Binding-site contacts:
Ligand atom N9 contacts residue LYS102 of chain 1.A at 3.8 Å.
Ligand atom C22 contacts residue TRP229 of chain 1.A at 3.4 Å (hydrophobic).
Ligand atom C27 contacts residue TYR318 of chain 1.A at 3.5 Å (hydrophobic).
Ligand atom C23 contacts residue TYR188 of chain 1.A at 3.5 Å (hydrophobic).
Ligand atom N24 contacts residue VAL108 of chain 1.A at 3.8 Å.
Ligand atom C21 contacts residue LEU100 of chain 1.A at 3.8 Å (hydrophobic).
Ligand atom C3 contacts residue HIS235 of chain 1.A at 3.6 Å.
Ligand atom C12 contacts residue LYS101 of chain 1.A at 3.9 Å.
Ligand atom C15 contacts residue LEU100 of chain 1.A at 3.5 Å (hydrophobic).
Ligand atom C23 contacts residue TRP229 of chain 1.A at 3.7 Å (hydrophobic).
Ligand atom C18 contacts residue TYR188 of chain 1.A at 3.5 Å (hydrophobic).
Ligand atom N24 contacts residue TRP229 of chain 1.A at 3.6 Å.
Ligand atom N9 contacts residue PRO236 of chain 1.A at 3.7 Å.
Ligand atom N24 contacts residue TYR188 of chain 1.A at 3.8 Å.
Ligand atom C2 contacts residue HIS235 of chain 1.A at 3.3 Å.
Ligand atom N4 contacts residue PRO236 of chain 1.A at 3.3 Å.
Ligand atom N8 contacts residue LYS103 of chain 1.A at 2.4 Å (salt-bridge).
Ligand atom C6 contacts residue PRO236 of chain 1.A at 3.2 Å (hydrophobic).
Ligand atom C11 contacts residue VAL106 of chain 1.A at 3.8 Å (hydrophobic).
Ligand atom C3 contacts residue PHE227 of chain 1.A at 3.6 Å (hydrophobic).
Ligand atom C1 contacts residue HIS235 of chain 1.A at 3.9 Å.
Ligand atom C14 contacts residue LEU100 of chain 1.A at 3.7 Å (hydrophobic).
Ligand atom C27 contacts residue LYS101 of chain 1.A at 3.6 Å.
Ligand atom N8 contacts residue PRO236 of chain 1.A at 3.2 Å (h-bond).
Ligand atom C6 contacts residue LYS103 of chain 1.A at 3.6 Å.
Ligand atom C19 contacts residue TYR188 of chain 1.A at 3.5 Å (hydrophobic).
Ligand atom C6 contacts residue VAL106 of chain 1.A at 3.9 Å (hydrophobic).
Ligand atom C20 contacts residue TYR188 of chain 1.A at 3.5 Å (hydrophobic).
Ligand atom N5 contacts residue PRO236 of chain 1.A at 3.4 Å.
Ligand atom C12 contacts residue VAL106 of chain 1.A at 3.7 Å (hydrophobic).
Ligand atom O25 contacts residue TYR188 of chain 1.A at 3.5 Å.
Ligand atom C17 contacts residue TYR188 of chain 1.A at 3.4 Å (hydrophobic).
Ligand atom N24 contacts residue PHE227 of chain 1.A at 3.5 Å.
Ligand atom C3 contacts residue PRO236 of chain 1.A at 3.6 Å (hydrophobic).
Ligand atom C23 contacts residue PHE227 of chain 1.A at 3.9 Å (hydrophobic).
Ligand atom C21 contacts residue TYR188 of chain 1.A at 3.6 Å (hydrophobic).
Ligand atom C1 contacts residue PRO236 of chain 1.A at 3.7 Å (hydrophobic).
Ligand atom C16 contacts residue TYR188 of chain 1.A at 3.4 Å (hydrophobic).
Ligand atom N9 contacts residue LYS103 of chain 1.A at 3.0 Å (salt-bridge).
Ligand atom C17 contacts residue TRP229 of chain 1.A at 3.5 Å (hydrophobic).

Sequence of chain 1.A:
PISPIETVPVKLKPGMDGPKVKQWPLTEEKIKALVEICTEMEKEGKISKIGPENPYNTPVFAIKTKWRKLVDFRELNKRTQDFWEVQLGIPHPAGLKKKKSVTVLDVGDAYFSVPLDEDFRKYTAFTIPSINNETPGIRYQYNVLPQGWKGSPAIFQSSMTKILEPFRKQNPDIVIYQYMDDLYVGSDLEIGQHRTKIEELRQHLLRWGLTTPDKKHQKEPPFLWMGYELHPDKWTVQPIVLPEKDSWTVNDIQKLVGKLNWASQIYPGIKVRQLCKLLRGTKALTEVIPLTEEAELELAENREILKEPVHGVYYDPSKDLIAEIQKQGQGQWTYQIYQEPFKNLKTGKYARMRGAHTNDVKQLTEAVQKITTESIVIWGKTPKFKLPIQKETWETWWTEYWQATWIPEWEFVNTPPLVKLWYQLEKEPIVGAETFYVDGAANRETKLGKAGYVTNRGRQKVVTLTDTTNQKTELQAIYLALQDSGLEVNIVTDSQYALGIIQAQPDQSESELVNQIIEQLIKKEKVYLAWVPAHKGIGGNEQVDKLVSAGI

A protein and the small-molecule ligand that binds it are described below.
Small molecule (SMILES): Cc1cc(C#N)cc(Oc2ccc(Cc3n[nH]c4nnccc34)cc2Br)c1